Sequence of chain 1.B:
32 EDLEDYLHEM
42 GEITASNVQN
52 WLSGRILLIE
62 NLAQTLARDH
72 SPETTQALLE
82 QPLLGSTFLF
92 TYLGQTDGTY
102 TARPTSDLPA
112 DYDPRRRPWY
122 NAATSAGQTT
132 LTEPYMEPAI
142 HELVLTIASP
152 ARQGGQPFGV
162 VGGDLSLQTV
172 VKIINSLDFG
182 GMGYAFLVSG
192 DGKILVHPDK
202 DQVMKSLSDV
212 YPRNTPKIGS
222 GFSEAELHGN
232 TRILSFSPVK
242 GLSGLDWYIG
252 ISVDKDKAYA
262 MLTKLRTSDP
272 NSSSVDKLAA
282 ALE

Binding-site contacts:
Ligand atom NE contacts residue PHE91 of chain 1.B at 3.9 Å.
Ligand atom CG contacts residue ASP165 of chain 1.B at 3.2 Å.
Ligand atom C contacts residue ARG118 of chain 1.B at 3.5 Å.
Ligand atom C contacts residue PRO139 of chain 1.B at 3.9 Å (hydrophobic).
Ligand atom O contacts residue TRP120 of chain 1.B at 3.5 Å (h-bond).
Ligand atom CB contacts residue TYR113 of chain 1.B at 3.6 Å (hydrophobic).
Ligand atom NH2 contacts residue TYR101 of chain 1.B at 3.8 Å.
Ligand atom NE contacts residue LEU109 of chain 1.B at 3.7 Å.
Ligand atom O contacts residue ARG118 of chain 1.B at 3.0 Å (salt-bridge).
Ligand atom NH1 contacts residue LEU109 of chain 1.B at 3.4 Å.
Ligand atom NH1 contacts residue SER107 of chain 1.B at 2.2 Å (h-bond).
Ligand atom CD contacts residue PHE91 of chain 1.B at 3.7 Å (hydrophobic).
Ligand atom CB contacts residue TYR101 of chain 1.B at 3.7 Å (hydrophobic).
Ligand atom CD contacts residue ASP165 of chain 1.B at 4.0 Å.
Ligand atom N contacts residue ASP165 of chain 1.B at 3.7 Å.
Ligand atom NE contacts residue GLU138 of chain 1.B at 3.8 Å.
Ligand atom NH2 contacts residue ALA103 of chain 1.B at 3.0 Å.
Ligand atom CA contacts residue TYR136 of chain 1.B at 3.8 Å (hydrophobic).
Ligand atom CZ contacts residue LEU109 of chain 1.B at 3.8 Å (hydrophobic).
Ligand atom C contacts residue TRP120 of chain 1.B at 3.6 Å (hydrophobic).
Ligand atom CG contacts residue TYR101 of chain 1.B at 3.9 Å (hydrophobic).
Ligand atom CZ contacts residue SER107 of chain 1.B at 3.4 Å.
Ligand atom NE contacts residue SER107 of chain 1.B at 3.9 Å.
Ligand atom OXT contacts residue PRO139 of chain 1.B at 3.3 Å.
Ligand atom CD contacts residue TYR93 of chain 1.B at 4.0 Å (hydrophobic).
Ligand atom NH2 contacts residue PRO105 of chain 1.B at 3.7 Å.
Ligand atom CD contacts residue TYR101 of chain 1.B at 3.1 Å (hydrophobic).
Ligand atom OXT contacts residue ARG118 of chain 1.B at 3.1 Å (salt-bridge).
Ligand atom O contacts residue TYR113 of chain 1.B at 2.9 Å (h-bond).
Ligand atom OXT contacts residue TYR136 of chain 1.B at 3.4 Å.
Ligand atom N contacts residue PRO139 of chain 1.B at 3.9 Å.
Ligand atom CA contacts residue TRP120 of chain 1.B at 3.8 Å (hydrophobic).
Ligand atom CG contacts residue GLU138 of chain 1.B at 3.3 Å.
Ligand atom C contacts residue TYR113 of chain 1.B at 3.9 Å (hydrophobic).
Ligand atom NH2 contacts residue PHE91 of chain 1.B at 3.7 Å.
Ligand atom NH1 contacts residue PHE91 of chain 1.B at 4.0 Å.
Ligand atom N contacts residue TYR136 of chain 1.B at 3.4 Å (h-bond).
Ligand atom CZ contacts residue PHE91 of chain 1.B at 3.7 Å (hydrophobic).
Ligand atom N contacts residue GLU138 of chain 1.B at 2.8 Å (salt-bridge).
Ligand atom NE contacts residue TYR101 of chain 1.B at 3.9 Å.

This small molecule binds to this protein.
Small molecule (SMILES): NC(=[NH2+])NCCC[C@H](N)C(=O)O